Sequence of chain 1.C:
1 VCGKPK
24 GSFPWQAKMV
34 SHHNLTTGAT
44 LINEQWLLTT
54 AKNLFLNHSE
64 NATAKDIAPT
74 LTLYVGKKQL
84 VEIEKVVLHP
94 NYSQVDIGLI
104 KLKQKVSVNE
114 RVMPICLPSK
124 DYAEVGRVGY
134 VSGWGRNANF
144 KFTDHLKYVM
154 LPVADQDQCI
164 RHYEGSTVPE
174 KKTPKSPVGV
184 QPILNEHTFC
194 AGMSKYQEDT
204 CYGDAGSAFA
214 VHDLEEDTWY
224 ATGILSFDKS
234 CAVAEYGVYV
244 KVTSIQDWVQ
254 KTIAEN

Binding-site contacts:
Ligand atom O7 contacts residue ASN94 of chain 1.C at 3.8 Å.
Ligand atom C8 contacts residue TRP251 of chain 1.C at 4.0 Å (hydrophobic).
Ligand atom C8 contacts residue PRO93 of chain 1.C at 3.8 Å (hydrophobic).
Ligand atom C1 contacts residue ASN94 of chain 1.C at 1.4 Å.
Ligand atom C4 contacts residue ASN94 of chain 1.C at 4.2 Å.
Ligand atom C3 contacts residue ASN94 of chain 1.C at 3.8 Å.
Ligand atom C7 contacts residue HIS92 of chain 1.C at 3.9 Å.
Ligand atom C8 contacts residue HIS92 of chain 1.C at 4.0 Å.
Ligand atom C5 contacts residue ASN94 of chain 1.C at 3.6 Å.
Ligand atom N2 contacts residue PRO93 of chain 1.C at 4.4 Å.
Ligand atom C2 contacts residue ASN94 of chain 1.C at 2.4 Å.
Ligand atom O5 contacts residue ASN94 of chain 1.C at 2.3 Å (h-bond).
Ligand atom C7 contacts residue PRO93 of chain 1.C at 4.4 Å (hydrophobic).
Ligand atom C7 contacts residue ASN94 of chain 1.C at 3.6 Å.
Ligand atom O7 contacts residue HIS92 of chain 1.C at 3.6 Å.
Ligand atom N2 contacts residue ASN94 of chain 1.C at 3.0 Å (h-bond).

This small molecule binds to this protein.
Small molecule (SMILES): CC(=O)N[C@@H]1[C@@H](O)[C@H](O)[C@@H](CO)O[C@H]1O